The small molecule below binds the protein below.
Small molecule (SMILES): CC(=O)N[C@@H]1[C@@H](O)[C@H](O)[C@@H](CO)O[C@H]1O

Sequence of chain 1.B:
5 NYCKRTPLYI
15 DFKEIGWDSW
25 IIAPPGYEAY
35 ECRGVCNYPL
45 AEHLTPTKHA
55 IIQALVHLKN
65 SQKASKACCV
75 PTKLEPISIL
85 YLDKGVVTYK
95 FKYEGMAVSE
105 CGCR

Binding-site contacts:
Ligand atom C7 contacts residue ASN110 of chain 1.C at 4.1 Å.
Ligand atom C4 contacts residue ASN110 of chain 1.C at 4.3 Å.
Ligand atom C8 contacts residue LYS88 of chain 1.B at 3.9 Å.
Ligand atom C3 contacts residue ASN110 of chain 1.C at 3.8 Å.
Ligand atom O5 contacts residue ASN110 of chain 1.C at 2.4 Å (h-bond).
Ligand atom C6 contacts residue THR196 of chain 1.C at 4.5 Å.
Ligand atom O5 contacts residue THR196 of chain 1.C at 3.7 Å.
Ligand atom C1 contacts residue ASN110 of chain 1.C at 1.4 Å.
Ligand atom O6 contacts residue THR196 of chain 1.C at 3.4 Å.
Ligand atom N2 contacts residue ASN110 of chain 1.C at 2.9 Å (h-bond).
Ligand atom C2 contacts residue ASN110 of chain 1.C at 2.5 Å.
Ligand atom C5 contacts residue ASN110 of chain 1.C at 3.7 Å.
Ligand atom C1 contacts residue THR196 of chain 1.C at 4.4 Å.

Sequence of chain 1.C:
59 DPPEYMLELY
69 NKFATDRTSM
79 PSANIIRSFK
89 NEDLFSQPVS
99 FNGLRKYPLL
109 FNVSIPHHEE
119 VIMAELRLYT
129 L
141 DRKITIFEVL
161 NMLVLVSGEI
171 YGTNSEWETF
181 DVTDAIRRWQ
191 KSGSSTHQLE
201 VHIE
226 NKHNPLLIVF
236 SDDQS